Binding-site contacts:
Ligand atom O3 contacts residue GLU150 of chain 1.C at 2.5 Å (salt-bridge).
Ligand atom C1 contacts residue GLU156 of chain 1.C at 3.3 Å.
Ligand atom C2 contacts residue MN1 of chain 1.M at 3.2 Å.
Ligand atom O2 contacts residue LEU152 of chain 1.C at 4.1 Å.
Ligand atom O2 contacts residue GLU244 of chain 1.C at 3.2 Å (salt-bridge).
Ligand atom O2 contacts residue HIS186 of chain 1.C at 2.8 Å (h-bond).
Ligand atom C4 contacts residue GLU244 of chain 1.C at 3.5 Å.
Ligand atom C2 contacts residue ARG215 of chain 1.C at 4.1 Å.
Ligand atom O2 contacts residue ASP183 of chain 1.C at 3.1 Å (salt-bridge).
Ligand atom O1 contacts residue GLU156 of chain 1.C at 2.3 Å (salt-bridge).
Ligand atom C2 contacts residue HIS186 of chain 1.C at 3.4 Å.
Ligand atom C2 contacts residue GLU150 of chain 1.C at 3.6 Å.
Ligand atom O2 contacts residue MN1 of chain 1.M at 2.2 Å.
Ligand atom O5 contacts residue GLU244 of chain 1.C at 3.8 Å.
Ligand atom C6 contacts residue GLY67 of chain 1.C at 3.6 Å.
Ligand atom O1 contacts residue ARG215 of chain 1.C at 2.7 Å (salt-bridge).
Ligand atom O3 contacts residue GLU244 of chain 1.C at 3.2 Å (salt-bridge).
Ligand atom C3 contacts residue GLU150 of chain 1.C at 3.0 Å.
Ligand atom O4 contacts residue GLU244 of chain 1.C at 2.6 Å (salt-bridge).
Ligand atom O6 contacts residue HIS66 of chain 1.C at 3.5 Å (h-bond).
Ligand atom O3 contacts residue HIS209 of chain 1.C at 3.4 Å.
Ligand atom O2 contacts residue ARG215 of chain 1.C at 3.8 Å.
Ligand atom C6 contacts residue HIS66 of chain 1.C at 3.6 Å.
Ligand atom C3 contacts residue MN1 of chain 1.M at 3.4 Å.
Ligand atom O6 contacts residue GLY106 of chain 1.C at 3.7 Å.
Ligand atom C1 contacts residue ARG215 of chain 1.C at 3.2 Å.
Ligand atom C2 contacts residue LEU152 of chain 1.C at 4.0 Å (hydrophobic).
Ligand atom O6 contacts residue GLU150 of chain 1.C at 3.9 Å.
Ligand atom C1 contacts residue TRP112 of chain 1.C at 3.9 Å (hydrophobic).
Ligand atom O1 contacts residue HIS186 of chain 1.C at 2.9 Å (h-bond).
Ligand atom C1 contacts residue HIS186 of chain 1.C at 3.7 Å.
Ligand atom O1 contacts residue TRP112 of chain 1.C at 4.0 Å.
Ligand atom O6 contacts residue ALA107 of chain 1.C at 3.9 Å.
Ligand atom O5 contacts residue TYR6 of chain 1.C at 3.2 Å (h-bond).
Ligand atom O3 contacts residue MN1 of chain 1.M at 2.5 Å.
Ligand atom O2 contacts residue GLU150 of chain 1.C at 3.3 Å (salt-bridge).
Ligand atom C3 contacts residue GLU244 of chain 1.C at 3.8 Å.
Ligand atom O6 contacts residue GLY67 of chain 1.C at 4.0 Å.
Ligand atom C2 contacts residue GLU244 of chain 1.C at 3.9 Å.
Ligand atom C5 contacts residue GLU244 of chain 1.C at 3.7 Å.

Sequence of chain 1.C:
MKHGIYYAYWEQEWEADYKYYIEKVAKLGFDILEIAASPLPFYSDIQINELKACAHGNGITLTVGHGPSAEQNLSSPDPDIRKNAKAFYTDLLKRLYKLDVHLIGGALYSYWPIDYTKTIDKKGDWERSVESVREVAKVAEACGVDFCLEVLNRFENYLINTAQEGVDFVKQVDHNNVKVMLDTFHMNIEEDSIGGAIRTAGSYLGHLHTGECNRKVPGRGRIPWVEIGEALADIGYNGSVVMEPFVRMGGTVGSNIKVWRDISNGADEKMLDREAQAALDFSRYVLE

The protein below binds the small molecule below.
Small molecule (SMILES): O=C(CO)[C@H](O)[C@@H](O)[C@H](O)CO